Binding-site contacts:
Ligand atom C8 contacts residue ASN234 of chain 1.B at 4.4 Å.
Ligand atom C5 contacts residue ASN234 of chain 1.B at 3.7 Å.
Ligand atom O5 contacts residue ASN234 of chain 1.B at 2.4 Å (h-bond).
Ligand atom C1 contacts residue ASN234 of chain 1.B at 1.4 Å.
Ligand atom N2 contacts residue ASN234 of chain 1.B at 2.9 Å (h-bond).
Ligand atom C7 contacts residue ASN234 of chain 1.B at 3.2 Å.
Ligand atom O5 contacts residue GLU270 of chain 1.B at 4.1 Å.
Ligand atom C5 contacts residue GLU270 of chain 1.B at 4.0 Å.
Ligand atom C2 contacts residue ASN234 of chain 1.B at 2.4 Å.
Ligand atom C6 contacts residue GLU270 of chain 1.B at 3.8 Å.
Ligand atom C4 contacts residue ASN234 of chain 1.B at 4.2 Å.
Ligand atom O7 contacts residue ASN234 of chain 1.B at 3.2 Å (h-bond).
Ligand atom C3 contacts residue ASN234 of chain 1.B at 3.8 Å.

A protein and the small-molecule ligand that binds it are described below.
Small molecule (SMILES): CC(=O)N[C@@H]1[C@@H](O)[C@H](O)[C@@H](CO)O[C@H]1O

Sequence of chain 1.B:
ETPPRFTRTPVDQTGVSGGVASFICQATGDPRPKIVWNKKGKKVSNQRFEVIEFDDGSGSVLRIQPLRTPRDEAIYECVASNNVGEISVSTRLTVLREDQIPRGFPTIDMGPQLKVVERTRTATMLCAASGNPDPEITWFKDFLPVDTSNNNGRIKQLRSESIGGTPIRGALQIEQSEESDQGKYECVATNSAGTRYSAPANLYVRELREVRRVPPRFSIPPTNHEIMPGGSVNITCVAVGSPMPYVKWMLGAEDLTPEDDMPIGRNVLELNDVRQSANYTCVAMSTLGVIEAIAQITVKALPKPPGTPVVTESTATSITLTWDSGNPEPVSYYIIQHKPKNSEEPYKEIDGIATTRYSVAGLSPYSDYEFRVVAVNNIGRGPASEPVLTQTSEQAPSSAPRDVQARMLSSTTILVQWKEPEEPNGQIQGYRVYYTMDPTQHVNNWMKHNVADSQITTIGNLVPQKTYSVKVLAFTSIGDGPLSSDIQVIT